Binding-site contacts:
Ligand atom O5 contacts residue LEU314 of chain 1.A at 2.4 Å.
Ligand atom O6 contacts residue ALA364 of chain 1.A at 3.6 Å.
Ligand atom C3 contacts residue PHE313 of chain 1.A at 3.9 Å (hydrophobic).
Ligand atom O5 contacts residue PHE313 of chain 1.A at 4.0 Å.
Ligand atom C4 contacts residue PHE313 of chain 1.A at 3.8 Å (hydrophobic).
Ligand atom O7 contacts residue LEU314 of chain 1.A at 3.4 Å (h-bond).
Ligand atom C5 contacts residue ASN216 of chain 1.A at 3.8 Å.
Ligand atom C4 contacts residue LEU314 of chain 1.A at 3.8 Å (hydrophobic).
Ligand atom C7 contacts residue LEU314 of chain 1.A at 4.2 Å (hydrophobic).
Ligand atom C2 contacts residue LEU314 of chain 1.A at 4.2 Å (hydrophobic).
Ligand atom O7 contacts residue ASN216 of chain 1.A at 3.6 Å (h-bond).
Ligand atom C1 contacts residue ASN367 of chain 1.A at 3.4 Å.
Ligand atom O6 contacts residue ASN367 of chain 1.A at 4.1 Å.
Ligand atom C1 contacts residue ASN216 of chain 1.A at 1.5 Å.
Ligand atom C4 contacts residue ASN367 of chain 1.A at 3.9 Å.
Ligand atom O5 contacts residue ASN216 of chain 1.A at 2.6 Å (h-bond).
Ligand atom O3 contacts residue PHE313 of chain 1.A at 3.9 Å.
Ligand atom C6 contacts residue SER312 of chain 1.A at 3.8 Å.
Ligand atom C7 contacts residue ASN213 of chain 1.A at 3.3 Å.
Ligand atom O4 contacts residue SER312 of chain 1.A at 4.1 Å.
Ligand atom C2 contacts residue ASN216 of chain 1.A at 2.4 Å.
Ligand atom C5 contacts residue LEU314 of chain 1.A at 3.0 Å (hydrophobic).
Ligand atom O4 contacts residue ASN367 of chain 1.A at 3.5 Å (h-bond).
Ligand atom C4 contacts residue SER312 of chain 1.A at 4.1 Å.
Ligand atom C7 contacts residue ASN216 of chain 1.A at 3.4 Å.
Ligand atom N2 contacts residue ASN213 of chain 1.A at 3.6 Å.
Ligand atom O7 contacts residue ASN213 of chain 1.A at 3.3 Å (h-bond).
Ligand atom C5 contacts residue ASN367 of chain 1.A at 3.8 Å.
Ligand atom O5 contacts residue ASN367 of chain 1.A at 4.2 Å.
Ligand atom N2 contacts residue ASN216 of chain 1.A at 2.9 Å (h-bond).
Ligand atom C2 contacts residue ASN367 of chain 1.A at 4.1 Å.
Ligand atom C6 contacts residue LEU314 of chain 1.A at 2.8 Å (hydrophobic).
Ligand atom C8 contacts residue ASN213 of chain 1.A at 3.2 Å.
Ligand atom C8 contacts residue TRP377 of chain 1.A at 3.3 Å (hydrophobic).
Ligand atom O7 contacts residue PHE313 of chain 1.A at 3.7 Å.
Ligand atom C3 contacts residue ASN367 of chain 1.A at 3.9 Å.
Ligand atom C1 contacts residue LEU314 of chain 1.A at 3.7 Å (hydrophobic).
Ligand atom C3 contacts residue ASN216 of chain 1.A at 3.8 Å.
Ligand atom C2 contacts residue PHE313 of chain 1.A at 3.5 Å (hydrophobic).
Ligand atom O6 contacts residue LEU314 of chain 1.A at 4.2 Å.

Sequence of chain 1.A:
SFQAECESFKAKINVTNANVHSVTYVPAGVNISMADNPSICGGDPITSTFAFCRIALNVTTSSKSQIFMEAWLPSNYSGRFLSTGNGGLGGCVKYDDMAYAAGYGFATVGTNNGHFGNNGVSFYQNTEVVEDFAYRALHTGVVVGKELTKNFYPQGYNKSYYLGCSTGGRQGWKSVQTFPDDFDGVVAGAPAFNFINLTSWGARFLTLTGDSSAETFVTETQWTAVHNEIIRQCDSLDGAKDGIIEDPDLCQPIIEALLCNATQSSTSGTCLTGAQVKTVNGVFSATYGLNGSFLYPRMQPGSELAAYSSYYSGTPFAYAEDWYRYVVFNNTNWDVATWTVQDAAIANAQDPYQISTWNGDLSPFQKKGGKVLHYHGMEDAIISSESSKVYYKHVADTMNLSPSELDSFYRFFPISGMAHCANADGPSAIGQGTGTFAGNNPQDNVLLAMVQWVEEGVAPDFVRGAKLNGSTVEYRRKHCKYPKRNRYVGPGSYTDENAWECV

A protein and the small-molecule ligand that binds it are described below.
Small molecule (SMILES): CC(=O)N[C@@H]1[C@@H](O)[C@H](O)[C@@H](CO)O[C@H]1O